A small-molecule ligand and the protein it binds are described below.
Small molecule (SMILES): CC(=O)N[C@@H]1[C@@H](O)[C@H](O)[C@@H](CO)O[C@H]1O

Binding-site contacts:
Ligand atom C7 contacts residue GLU482 of chain 2.B at 4.3 Å.
Ligand atom O7 contacts residue ARG465 of chain 2.B at 3.2 Å.
Ligand atom C8 contacts residue LYS469 of chain 2.B at 4.0 Å.
Ligand atom C1 contacts residue ASN485 of chain 2.B at 1.4 Å.
Ligand atom C3 contacts residue ASN485 of chain 2.B at 3.7 Å.
Ligand atom O7 contacts residue ASN485 of chain 2.B at 3.3 Å (h-bond).
Ligand atom N2 contacts residue ARG465 of chain 2.B at 4.5 Å.
Ligand atom O7 contacts residue SER466 of chain 2.B at 4.4 Å.
Ligand atom C8 contacts residue ARG465 of chain 2.B at 4.2 Å.
Ligand atom O5 contacts residue ASN485 of chain 2.B at 2.4 Å (h-bond).
Ligand atom C2 contacts residue ASN485 of chain 2.B at 2.4 Å.
Ligand atom O3 contacts residue ARG465 of chain 2.B at 3.9 Å.
Ligand atom C4 contacts residue ASN485 of chain 2.B at 4.2 Å.
Ligand atom C7 contacts residue ASN485 of chain 2.B at 3.2 Å.
Ligand atom C5 contacts residue ASN485 of chain 2.B at 3.6 Å.
Ligand atom C8 contacts residue GLU482 of chain 2.B at 3.5 Å.
Ligand atom C8 contacts residue ASN485 of chain 2.B at 4.3 Å.
Ligand atom C7 contacts residue ARG465 of chain 2.B at 3.8 Å.
Ligand atom N2 contacts residue ASN485 of chain 2.B at 2.7 Å (h-bond).

Sequence of chain 2.B:
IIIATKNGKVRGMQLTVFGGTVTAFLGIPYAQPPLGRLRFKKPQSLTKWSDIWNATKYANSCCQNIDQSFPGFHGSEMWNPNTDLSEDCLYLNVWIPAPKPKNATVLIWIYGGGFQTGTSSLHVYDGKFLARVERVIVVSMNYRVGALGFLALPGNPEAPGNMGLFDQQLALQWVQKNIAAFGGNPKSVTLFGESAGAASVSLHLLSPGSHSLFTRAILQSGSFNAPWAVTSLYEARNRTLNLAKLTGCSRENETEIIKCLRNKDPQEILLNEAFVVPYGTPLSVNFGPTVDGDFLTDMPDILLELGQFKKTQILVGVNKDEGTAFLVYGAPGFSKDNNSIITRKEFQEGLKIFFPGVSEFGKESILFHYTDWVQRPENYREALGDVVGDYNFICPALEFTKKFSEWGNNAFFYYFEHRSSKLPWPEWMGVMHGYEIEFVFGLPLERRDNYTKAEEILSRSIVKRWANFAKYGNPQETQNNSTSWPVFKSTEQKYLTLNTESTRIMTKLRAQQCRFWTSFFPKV